Sequence of chain 1.A:
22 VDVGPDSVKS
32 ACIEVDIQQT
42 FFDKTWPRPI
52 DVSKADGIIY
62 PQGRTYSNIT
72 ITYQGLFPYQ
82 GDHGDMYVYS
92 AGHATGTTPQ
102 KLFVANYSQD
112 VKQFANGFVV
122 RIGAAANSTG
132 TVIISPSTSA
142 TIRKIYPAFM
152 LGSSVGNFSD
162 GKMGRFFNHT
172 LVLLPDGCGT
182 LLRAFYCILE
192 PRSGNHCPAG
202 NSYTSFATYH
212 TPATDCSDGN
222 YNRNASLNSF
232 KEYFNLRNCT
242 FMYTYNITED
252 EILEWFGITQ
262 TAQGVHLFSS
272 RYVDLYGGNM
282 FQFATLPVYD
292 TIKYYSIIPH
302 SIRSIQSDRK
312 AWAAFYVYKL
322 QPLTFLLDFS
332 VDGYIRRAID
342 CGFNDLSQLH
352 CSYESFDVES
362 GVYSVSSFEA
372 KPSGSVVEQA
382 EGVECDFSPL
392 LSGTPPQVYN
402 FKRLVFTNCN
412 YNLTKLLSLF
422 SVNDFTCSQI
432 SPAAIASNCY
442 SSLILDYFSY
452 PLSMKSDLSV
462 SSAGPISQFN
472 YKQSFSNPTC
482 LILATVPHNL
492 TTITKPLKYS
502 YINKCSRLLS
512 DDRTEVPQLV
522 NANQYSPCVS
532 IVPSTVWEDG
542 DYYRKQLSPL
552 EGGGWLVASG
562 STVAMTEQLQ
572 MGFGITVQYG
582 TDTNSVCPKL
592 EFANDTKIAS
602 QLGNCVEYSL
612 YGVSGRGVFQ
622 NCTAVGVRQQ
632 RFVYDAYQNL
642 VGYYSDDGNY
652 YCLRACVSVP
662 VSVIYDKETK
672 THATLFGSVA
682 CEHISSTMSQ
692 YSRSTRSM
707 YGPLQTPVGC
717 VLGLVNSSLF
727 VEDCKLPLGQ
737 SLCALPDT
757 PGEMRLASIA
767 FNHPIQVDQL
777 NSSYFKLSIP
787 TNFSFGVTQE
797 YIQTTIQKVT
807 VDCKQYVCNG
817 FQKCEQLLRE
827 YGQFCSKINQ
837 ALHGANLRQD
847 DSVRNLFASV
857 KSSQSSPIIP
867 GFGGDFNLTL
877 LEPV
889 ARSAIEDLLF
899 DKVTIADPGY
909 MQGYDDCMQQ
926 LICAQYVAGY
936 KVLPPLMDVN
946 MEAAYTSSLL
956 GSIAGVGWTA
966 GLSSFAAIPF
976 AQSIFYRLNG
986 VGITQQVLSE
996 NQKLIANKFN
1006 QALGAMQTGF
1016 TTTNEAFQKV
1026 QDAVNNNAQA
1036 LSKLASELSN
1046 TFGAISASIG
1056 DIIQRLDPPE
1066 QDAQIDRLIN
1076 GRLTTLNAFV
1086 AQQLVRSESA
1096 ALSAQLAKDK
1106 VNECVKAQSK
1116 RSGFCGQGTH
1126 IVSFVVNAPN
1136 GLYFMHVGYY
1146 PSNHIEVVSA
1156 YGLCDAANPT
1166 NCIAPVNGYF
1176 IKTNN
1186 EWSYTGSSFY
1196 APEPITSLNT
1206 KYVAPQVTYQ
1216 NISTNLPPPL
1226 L

Sequence of chain 1.B:
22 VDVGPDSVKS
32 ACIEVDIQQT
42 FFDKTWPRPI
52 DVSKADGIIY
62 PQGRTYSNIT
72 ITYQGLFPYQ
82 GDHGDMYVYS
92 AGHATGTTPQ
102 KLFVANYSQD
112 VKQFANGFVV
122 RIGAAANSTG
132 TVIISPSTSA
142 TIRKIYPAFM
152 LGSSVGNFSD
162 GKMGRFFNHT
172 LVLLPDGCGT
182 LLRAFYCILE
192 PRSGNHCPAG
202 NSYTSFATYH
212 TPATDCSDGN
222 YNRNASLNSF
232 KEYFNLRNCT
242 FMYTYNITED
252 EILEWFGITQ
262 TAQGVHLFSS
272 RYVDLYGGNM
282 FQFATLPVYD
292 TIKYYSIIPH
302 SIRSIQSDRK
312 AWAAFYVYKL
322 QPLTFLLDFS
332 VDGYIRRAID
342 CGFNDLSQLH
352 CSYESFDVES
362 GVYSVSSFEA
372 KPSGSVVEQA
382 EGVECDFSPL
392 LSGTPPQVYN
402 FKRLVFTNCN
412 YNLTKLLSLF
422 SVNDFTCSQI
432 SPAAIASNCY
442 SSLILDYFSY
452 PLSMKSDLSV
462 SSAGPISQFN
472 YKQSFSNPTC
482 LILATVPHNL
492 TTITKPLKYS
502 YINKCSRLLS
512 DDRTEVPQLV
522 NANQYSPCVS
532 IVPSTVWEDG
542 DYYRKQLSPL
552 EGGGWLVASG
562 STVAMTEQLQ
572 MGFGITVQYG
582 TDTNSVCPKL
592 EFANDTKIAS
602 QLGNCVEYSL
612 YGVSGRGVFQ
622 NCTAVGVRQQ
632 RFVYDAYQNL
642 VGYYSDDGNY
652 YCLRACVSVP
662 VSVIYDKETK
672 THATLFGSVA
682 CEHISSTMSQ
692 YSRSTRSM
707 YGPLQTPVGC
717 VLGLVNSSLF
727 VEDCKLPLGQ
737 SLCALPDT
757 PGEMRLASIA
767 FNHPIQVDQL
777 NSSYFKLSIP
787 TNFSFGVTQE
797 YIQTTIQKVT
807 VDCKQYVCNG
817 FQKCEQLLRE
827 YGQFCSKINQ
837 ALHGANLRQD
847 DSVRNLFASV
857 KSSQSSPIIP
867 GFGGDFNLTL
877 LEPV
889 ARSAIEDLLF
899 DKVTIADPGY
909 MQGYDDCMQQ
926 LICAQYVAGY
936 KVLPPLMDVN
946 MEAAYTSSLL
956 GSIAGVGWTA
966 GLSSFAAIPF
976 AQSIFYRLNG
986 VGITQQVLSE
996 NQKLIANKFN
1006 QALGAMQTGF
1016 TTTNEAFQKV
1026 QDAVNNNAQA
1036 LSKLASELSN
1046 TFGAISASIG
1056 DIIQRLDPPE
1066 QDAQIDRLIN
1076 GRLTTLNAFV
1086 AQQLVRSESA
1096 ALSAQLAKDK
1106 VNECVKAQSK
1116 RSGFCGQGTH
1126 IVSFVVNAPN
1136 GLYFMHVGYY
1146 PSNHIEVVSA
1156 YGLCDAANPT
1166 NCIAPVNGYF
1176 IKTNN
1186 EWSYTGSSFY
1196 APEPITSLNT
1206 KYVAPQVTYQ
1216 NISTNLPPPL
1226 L

The small molecule below binds the protein below.
Small molecule (SMILES): CC(=O)N[C@@H]1[C@@H](O)[C@H](O)[C@@H](CO)O[C@H]1O

Binding-site contacts:
Ligand atom O5 contacts residue LYS546 of chain 1.A at 4.2 Å.
Ligand atom C5 contacts residue ASN169 of chain 1.B at 3.7 Å.
Ligand atom C3 contacts residue SER531 of chain 1.A at 3.4 Å.
Ligand atom C4 contacts residue ASN169 of chain 1.B at 4.2 Å.
Ligand atom C5 contacts residue PHE168 of chain 1.B at 4.2 Å (hydrophobic).
Ligand atom O5 contacts residue PHE168 of chain 1.B at 3.6 Å.
Ligand atom O7 contacts residue ASN169 of chain 1.B at 3.0 Å (h-bond).
Ligand atom O4 contacts residue LYS546 of chain 1.A at 3.4 Å.
Ligand atom N2 contacts residue SER531 of chain 1.A at 2.9 Å (h-bond).
Ligand atom C3 contacts residue LYS546 of chain 1.A at 4.0 Å.
Ligand atom C7 contacts residue SER531 of chain 1.A at 3.8 Å.
Ligand atom N2 contacts residue ASN169 of chain 1.B at 2.9 Å (h-bond).
Ligand atom C4 contacts residue LYS546 of chain 1.A at 4.1 Å.
Ligand atom C6 contacts residue PHE168 of chain 1.B at 3.6 Å (hydrophobic).
Ligand atom C7 contacts residue ASN169 of chain 1.B at 3.2 Å.
Ligand atom C3 contacts residue ASN169 of chain 1.B at 3.8 Å.
Ligand atom O6 contacts residue PHE168 of chain 1.B at 3.6 Å.
Ligand atom C1 contacts residue LYS546 of chain 1.A at 4.2 Å.
Ligand atom C1 contacts residue PHE168 of chain 1.B at 4.2 Å (hydrophobic).
Ligand atom C6 contacts residue LYS546 of chain 1.A at 4.4 Å.
Ligand atom C8 contacts residue SER531 of chain 1.A at 3.8 Å.
Ligand atom C2 contacts residue SER531 of chain 1.A at 3.7 Å.
Ligand atom C8 contacts residue ASN169 of chain 1.B at 4.4 Å.
Ligand atom C5 contacts residue LYS546 of chain 1.A at 3.5 Å.
Ligand atom C2 contacts residue ASN169 of chain 1.B at 2.5 Å.
Ligand atom O3 contacts residue SER531 of chain 1.A at 3.3 Å (h-bond).
Ligand atom C1 contacts residue ASN169 of chain 1.B at 1.4 Å.
Ligand atom O5 contacts residue ASN169 of chain 1.B at 2.4 Å (h-bond).